Binding-site contacts:
Ligand atom CA contacts residue ASN1069 of chain 8.C at 3.5 Å.
Ligand atom N contacts residue THR1065 of chain 8.C at 3.2 Å (h-bond).
Ligand atom CB contacts residue ASP1070 of chain 8.C at 3.8 Å.
Ligand atom C contacts residue ASN1069 of chain 8.C at 3.2 Å.
Ligand atom CB contacts residue GLU1052 of chain 8.C at 3.1 Å.
Ligand atom CG contacts residue ILE1045 of chain 8.C at 3.5 Å (hydrophobic).
Ligand atom CG2 contacts residue PHE1068 of chain 8.C at 3.6 Å (hydrophobic).
Ligand atom O contacts residue THR1065 of chain 8.C at 3.6 Å.
Ligand atom CE contacts residue GLU1228 of chain 8.NA at 3.2 Å.
Ligand atom CD1 contacts residue ARG1044 of chain 8.C at 3.1 Å.
Ligand atom NH2 contacts residue ASP1073 of chain 8.C at 3.1 Å (salt-bridge).
Ligand atom NH1 contacts residue ASN1069 of chain 8.C at 2.8 Å (h-bond).
Ligand atom CE1 contacts residue ARG1044 of chain 8.C at 3.5 Å.
Ligand atom CA contacts residue THR1065 of chain 8.C at 3.6 Å.
Ligand atom CG1 contacts residue PHE1068 of chain 8.C at 3.4 Å (hydrophobic).
Ligand atom CB contacts residue GLN1074 of chain 8.C at 3.5 Å.
Ligand atom CD contacts residue ASN1069 of chain 8.C at 3.8 Å.
Ligand atom N contacts residue GLN1074 of chain 8.C at 3.2 Å (h-bond).
Ligand atom CD2 contacts residue ILE1045 of chain 8.C at 3.8 Å (hydrophobic).
Ligand atom O contacts residue ILE1045 of chain 8.C at 3.6 Å.
Ligand atom O contacts residue THR1065 of chain 8.C at 3.2 Å.
Ligand atom O contacts residue ASN1069 of chain 8.C at 3.3 Å (h-bond).
Ligand atom NZ contacts residue GLU1228 of chain 8.NA at 3.6 Å.
Ligand atom O contacts residue ASN1069 of chain 8.C at 3.0 Å (h-bond).
Ligand atom CD contacts residue GLN1074 of chain 8.C at 3.5 Å.
Ligand atom CD1 contacts residue PHE1068 of chain 8.C at 3.4 Å (hydrophobic).
Ligand atom CG contacts residue GLU1052 of chain 8.C at 3.2 Å.
Ligand atom O contacts residue ARG1049 of chain 8.C at 3.7 Å.
Ligand atom OG1 contacts residue ARG1049 of chain 8.C at 2.9 Å (salt-bridge).
Ligand atom O contacts residue ARG1049 of chain 8.C at 3.7 Å.
Ligand atom CE contacts residue LYS1225 of chain 8.NA at 3.3 Å.
Ligand atom NH1 contacts residue ASP1073 of chain 8.C at 3.6 Å.
Ligand atom O contacts residue ARG1049 of chain 8.C at 3.7 Å.
Ligand atom CD1 contacts residue ILE1053 of chain 8.C at 3.4 Å (hydrophobic).
Ligand atom NZ contacts residue LYS1225 of chain 8.NA at 2.1 Å.
Ligand atom O contacts residue GLN1074 of chain 8.C at 3.0 Å (h-bond).
Ligand atom NZ contacts residue ASP1073 of chain 8.C at 3.0 Å (salt-bridge).
Ligand atom CZ contacts residue ARG1044 of chain 8.C at 3.3 Å.
Ligand atom N contacts residue ASN1069 of chain 8.C at 2.9 Å (h-bond).
Ligand atom CD1 contacts residue THR1065 of chain 8.C at 3.5 Å.

Sequence of chain 8.NA:
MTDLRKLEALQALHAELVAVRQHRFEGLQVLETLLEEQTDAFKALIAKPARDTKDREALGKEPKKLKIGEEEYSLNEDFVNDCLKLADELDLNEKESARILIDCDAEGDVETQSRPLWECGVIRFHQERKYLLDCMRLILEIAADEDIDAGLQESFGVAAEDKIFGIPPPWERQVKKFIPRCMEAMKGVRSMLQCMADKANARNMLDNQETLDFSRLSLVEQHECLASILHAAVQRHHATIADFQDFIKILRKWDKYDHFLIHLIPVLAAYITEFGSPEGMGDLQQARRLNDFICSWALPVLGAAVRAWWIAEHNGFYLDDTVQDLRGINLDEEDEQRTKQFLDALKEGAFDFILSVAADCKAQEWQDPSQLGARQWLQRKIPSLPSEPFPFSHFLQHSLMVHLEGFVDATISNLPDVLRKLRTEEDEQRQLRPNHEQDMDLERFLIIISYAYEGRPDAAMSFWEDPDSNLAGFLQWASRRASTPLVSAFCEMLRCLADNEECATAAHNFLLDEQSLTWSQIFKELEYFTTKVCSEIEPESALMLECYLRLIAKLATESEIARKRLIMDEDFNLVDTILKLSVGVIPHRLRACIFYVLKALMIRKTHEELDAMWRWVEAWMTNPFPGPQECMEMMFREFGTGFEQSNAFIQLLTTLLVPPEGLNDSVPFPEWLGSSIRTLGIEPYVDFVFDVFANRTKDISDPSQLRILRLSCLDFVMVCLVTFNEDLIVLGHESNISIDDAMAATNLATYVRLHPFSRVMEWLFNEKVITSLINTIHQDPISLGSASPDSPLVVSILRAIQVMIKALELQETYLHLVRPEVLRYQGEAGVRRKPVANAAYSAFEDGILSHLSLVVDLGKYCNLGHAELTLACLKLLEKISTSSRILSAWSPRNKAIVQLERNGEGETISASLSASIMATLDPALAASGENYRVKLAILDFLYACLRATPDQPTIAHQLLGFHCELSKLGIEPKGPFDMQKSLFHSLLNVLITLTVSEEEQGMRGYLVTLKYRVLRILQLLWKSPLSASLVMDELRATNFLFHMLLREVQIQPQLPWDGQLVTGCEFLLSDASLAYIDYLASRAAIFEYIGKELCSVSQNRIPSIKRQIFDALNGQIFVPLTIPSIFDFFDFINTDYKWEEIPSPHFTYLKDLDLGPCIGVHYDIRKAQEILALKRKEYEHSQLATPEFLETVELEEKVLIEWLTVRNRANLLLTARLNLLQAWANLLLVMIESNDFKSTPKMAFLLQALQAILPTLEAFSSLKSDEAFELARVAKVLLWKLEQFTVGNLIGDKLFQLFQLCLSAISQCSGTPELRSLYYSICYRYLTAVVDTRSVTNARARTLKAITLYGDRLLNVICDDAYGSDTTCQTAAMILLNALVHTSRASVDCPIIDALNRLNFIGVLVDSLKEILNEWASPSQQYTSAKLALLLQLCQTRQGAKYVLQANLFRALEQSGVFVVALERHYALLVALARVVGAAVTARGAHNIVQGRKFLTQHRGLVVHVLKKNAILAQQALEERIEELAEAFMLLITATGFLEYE

Sequence of chain 8.C:
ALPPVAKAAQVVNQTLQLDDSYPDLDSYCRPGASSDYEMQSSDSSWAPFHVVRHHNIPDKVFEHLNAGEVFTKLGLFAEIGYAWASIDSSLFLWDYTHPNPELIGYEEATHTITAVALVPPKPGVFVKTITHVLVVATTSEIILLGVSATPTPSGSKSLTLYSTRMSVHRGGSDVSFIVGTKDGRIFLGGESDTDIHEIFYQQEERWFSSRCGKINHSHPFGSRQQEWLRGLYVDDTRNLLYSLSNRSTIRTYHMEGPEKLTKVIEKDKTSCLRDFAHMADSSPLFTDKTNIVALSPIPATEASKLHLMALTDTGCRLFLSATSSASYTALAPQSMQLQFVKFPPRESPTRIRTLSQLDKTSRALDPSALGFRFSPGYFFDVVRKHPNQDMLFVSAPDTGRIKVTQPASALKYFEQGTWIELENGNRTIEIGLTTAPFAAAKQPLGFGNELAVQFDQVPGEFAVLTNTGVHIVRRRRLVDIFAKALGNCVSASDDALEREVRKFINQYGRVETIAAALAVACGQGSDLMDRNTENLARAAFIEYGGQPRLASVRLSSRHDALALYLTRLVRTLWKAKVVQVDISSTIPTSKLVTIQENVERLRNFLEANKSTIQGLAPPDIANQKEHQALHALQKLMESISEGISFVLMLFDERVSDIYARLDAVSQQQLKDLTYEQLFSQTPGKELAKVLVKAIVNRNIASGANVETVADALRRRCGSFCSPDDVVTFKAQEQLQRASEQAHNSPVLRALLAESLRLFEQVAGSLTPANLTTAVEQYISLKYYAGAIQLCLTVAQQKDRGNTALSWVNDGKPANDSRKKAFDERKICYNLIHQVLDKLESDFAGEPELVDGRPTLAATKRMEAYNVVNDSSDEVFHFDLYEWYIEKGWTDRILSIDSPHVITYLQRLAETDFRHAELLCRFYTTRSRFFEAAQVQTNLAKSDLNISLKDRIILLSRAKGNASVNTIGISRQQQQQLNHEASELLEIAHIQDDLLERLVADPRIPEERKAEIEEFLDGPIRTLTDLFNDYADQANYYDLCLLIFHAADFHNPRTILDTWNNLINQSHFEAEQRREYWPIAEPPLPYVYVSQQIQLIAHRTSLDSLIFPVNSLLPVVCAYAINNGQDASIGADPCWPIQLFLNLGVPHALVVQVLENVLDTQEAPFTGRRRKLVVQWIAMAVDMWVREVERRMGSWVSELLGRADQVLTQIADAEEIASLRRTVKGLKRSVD

The protein below binds the small molecule below.
Small molecule (SMILES): CC[C@H](C)[C@H](NC(=O)[C@@H](NC(=O)[C@H](CC(C)C)NC(=O)[C@@H](N)CCCCN)C(C)C)C(=O)N[C@@H](CC(N)=O)C(=O)N[C@@H](CCCCN)C(=O)N[C@@H](CC(=O)O)C(=O)N[C@@H](CCSC)C(=O)N[C@@H](CCCN=C(N)N)C(=O)N[C@H](C(=O)N[C@@H](CC(=O)O)C(=O)N[C@@H](CC(C)C)C(=O)N[C@@H](Cc1ccccc1)C(=O)N[C@@H](CO)C(=O)N1CCC[C@H]1C(=O)N1CCC[C@H]1C(=O)N[C@H](C=O)CC(N)=O)[C@@H](C)O